Binding-site contacts:
Ligand atom C9 contacts residue FBL1 of chain 1.E at 0.0 Å.
Ligand atom C22 contacts residue FBL1 of chain 1.E at 0.0 Å.
Ligand atom C12 contacts residue FBL1 of chain 1.E at 0.0 Å.
Ligand atom CL30 contacts residue ILE10 of chain 1.A at 3.4 Å.
Ligand atom N1 contacts residue LEU83 of chain 1.A at 3.1 Å (h-bond).
Ligand atom C2 contacts residue FBL1 of chain 1.E at 0.0 Å.
Ligand atom C3 contacts residue FBL1 of chain 1.E at 0.0 Å.
Ligand atom C10 contacts residue GOL1 of chain 1.C at 3.4 Å.
Ligand atom C18 contacts residue FBL1 of chain 1.E at 0.0 Å.
Ligand atom C13 contacts residue FBL1 of chain 1.E at 0.0 Å.
Ligand atom O21 contacts residue FBL1 of chain 1.E at 0.0 Å (h-bond).
Ligand atom N14 contacts residue FBL1 of chain 1.E at 0.0 Å (h-bond).
Ligand atom N1 contacts residue FBL1 of chain 1.E at 0.0 Å (h-bond).
Ligand atom C26 contacts residue FBL1 of chain 1.E at 2.1 Å.
Ligand atom C20 contacts residue LEU83 of chain 1.A at 3.4 Å (hydrophobic).
Ligand atom C16 contacts residue FBL1 of chain 1.E at 0.0 Å.
Ligand atom C2 contacts residue GLU81 of chain 1.A at 3.1 Å.
Ligand atom CL30 contacts residue FBL1 of chain 1.E at 0.0 Å.
Ligand atom C15 contacts residue FBL1 of chain 1.E at 0.0 Å.
Ligand atom C17 contacts residue FBL1 of chain 1.E at 0.0 Å.
Ligand atom C23 contacts residue FBL1 of chain 1.E at 0.2 Å.
Ligand atom C8 contacts residue FBL1 of chain 1.E at 0.0 Å.
Ligand atom C2 contacts residue ALA31 of chain 1.A at 3.4 Å (hydrophobic).
Ligand atom O28 contacts residue FBL1 of chain 1.E at 1.2 Å (h-bond).
Ligand atom C11 contacts residue FBL1 of chain 1.E at 0.0 Å.
Ligand atom N14 contacts residue LEU83 of chain 1.A at 2.7 Å (h-bond).
Ligand atom CL29 contacts residue FBL1 of chain 1.E at 0.0 Å.
Ligand atom C4 contacts residue FBL1 of chain 1.E at 0.0 Å.
Ligand atom N7 contacts residue FBL1 of chain 1.E at 0.0 Å (h-bond).
Ligand atom N25 contacts residue FBL1 of chain 1.E at 2.0 Å (h-bond).
Ligand atom CL29 contacts residue ASP145 of chain 1.A at 3.2 Å.
Ligand atom C6 contacts residue FBL1 of chain 1.E at 0.0 Å.
Ligand atom C24 contacts residue FBL1 of chain 1.E at 1.5 Å.
Ligand atom C10 contacts residue FBL1 of chain 1.E at 0.0 Å.
Ligand atom N5 contacts residue FBL1 of chain 1.E at 0.0 Å (h-bond).
Ligand atom CL30 contacts residue GLY11 of chain 1.A at 3.2 Å.
Ligand atom C19 contacts residue FBL1 of chain 1.E at 0.0 Å.
Ligand atom C15 contacts residue LEU83 of chain 1.A at 3.4 Å (hydrophobic).
Ligand atom N5 contacts residue LEU134 of chain 1.A at 3.4 Å.
Ligand atom C20 contacts residue FBL1 of chain 1.E at 0.0 Å.

This small molecule binds to this protein.
Small molecule (SMILES): CN(C)C[C@@H](O)COc1ccc(Nc2nccc(Nc3cc(Cl)ccc3Cl)n2)cc1

Sequence of chain 1.A:
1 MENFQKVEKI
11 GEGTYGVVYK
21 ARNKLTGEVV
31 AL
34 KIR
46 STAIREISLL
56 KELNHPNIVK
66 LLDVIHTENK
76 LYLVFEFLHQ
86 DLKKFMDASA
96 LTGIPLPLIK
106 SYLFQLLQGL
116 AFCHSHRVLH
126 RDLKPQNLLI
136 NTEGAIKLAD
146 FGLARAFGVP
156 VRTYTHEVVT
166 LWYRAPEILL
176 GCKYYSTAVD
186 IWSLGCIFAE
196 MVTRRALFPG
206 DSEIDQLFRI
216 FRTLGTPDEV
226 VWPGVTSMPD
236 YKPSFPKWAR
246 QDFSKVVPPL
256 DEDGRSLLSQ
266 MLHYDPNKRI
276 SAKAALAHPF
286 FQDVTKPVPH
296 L